Sequence of chain 1.C:
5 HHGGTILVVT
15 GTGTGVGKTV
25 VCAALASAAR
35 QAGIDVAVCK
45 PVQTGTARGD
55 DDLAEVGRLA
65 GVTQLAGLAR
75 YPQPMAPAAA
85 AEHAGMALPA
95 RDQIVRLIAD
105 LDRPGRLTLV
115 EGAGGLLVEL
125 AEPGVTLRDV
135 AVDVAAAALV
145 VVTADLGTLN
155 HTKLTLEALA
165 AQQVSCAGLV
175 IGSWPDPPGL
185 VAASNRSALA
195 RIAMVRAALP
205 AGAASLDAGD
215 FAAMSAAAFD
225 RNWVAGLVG

Sequence of chain 1.D:
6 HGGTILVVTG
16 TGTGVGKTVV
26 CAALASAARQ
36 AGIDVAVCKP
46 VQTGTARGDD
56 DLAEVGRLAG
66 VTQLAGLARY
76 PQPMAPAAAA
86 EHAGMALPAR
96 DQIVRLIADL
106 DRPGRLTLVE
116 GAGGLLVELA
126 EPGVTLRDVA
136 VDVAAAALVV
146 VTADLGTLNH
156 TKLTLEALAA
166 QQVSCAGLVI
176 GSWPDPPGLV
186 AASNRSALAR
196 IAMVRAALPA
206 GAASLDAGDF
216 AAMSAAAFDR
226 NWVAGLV

A protein and the small-molecule ligand that binds it are described below.
Small molecule (SMILES): O=C(O)Cc1ccc(C[C@@H]2CCC[C@H]2CC(=O)O)cc1

Binding-site contacts:
Ligand atom O15 contacts residue L5J1 of chain 1.M at 0.7 Å (h-bond).
Ligand atom C08 contacts residue THR18 of chain 1.D at 3.2 Å.
Ligand atom C01 contacts residue L5J1 of chain 1.M at 0.1 Å.
Ligand atom C07 contacts residue L5J1 of chain 1.M at 0.4 Å.
Ligand atom C05 contacts residue L5J1 of chain 1.M at 0.2 Å.
Ligand atom C09 contacts residue L5J1 of chain 1.M at 0.4 Å.
Ligand atom C11 contacts residue L5J1 of chain 1.M at 0.5 Å.
Ligand atom O15 contacts residue SO41 of chain 1.N at 3.2 Å (h-bond).
Ligand atom C06 contacts residue L5J1 of chain 1.M at 0.1 Å.
Ligand atom C08 contacts residue L5J1 of chain 1.M at 0.8 Å.
Ligand atom C13 contacts residue L5J1 of chain 1.M at 0.4 Å.
Ligand atom C14 contacts residue ARG52 of chain 1.D at 3.3 Å.
Ligand atom O19 contacts residue L5J1 of chain 1.M at 0.2 Å (h-bond).
Ligand atom O15 contacts residue GLY118 of chain 1.D at 3.2 Å (h-bond).
Ligand atom C08 contacts residue SO41 of chain 1.N at 3.3 Å.
Ligand atom O20 contacts residue THR152 of chain 1.C at 3.1 Å (h-bond).
Ligand atom O20 contacts residue L5J1 of chain 1.M at 0.2 Å (h-bond).
Ligand atom O15 contacts residue THR18 of chain 1.D at 2.8 Å (h-bond).
Ligand atom C18 contacts residue L5J1 of chain 1.M at 0.2 Å.
Ligand atom C12 contacts residue L5J1 of chain 1.M at 0.3 Å.
Ligand atom C02 contacts residue ALA80 of chain 1.D at 3.4 Å (hydrophobic).
Ligand atom O20 contacts residue LEU153 of chain 1.C at 2.9 Å (h-bond).
Ligand atom O16 contacts residue GLY118 of chain 1.D at 3.0 Å (h-bond).
Ligand atom C10 contacts residue THR18 of chain 1.D at 3.2 Å.
Ligand atom C03 contacts residue L5J1 of chain 1.M at 0.1 Å.
Ligand atom C17 contacts residue L5J1 of chain 1.M at 0.2 Å.
Ligand atom C09 contacts residue SO41 of chain 1.N at 3.0 Å.
Ligand atom C09 contacts residue THR18 of chain 1.D at 3.4 Å.
Ligand atom O19 contacts residue ASN154 of chain 1.C at 2.8 Å (h-bond).
Ligand atom C10 contacts residue L5J1 of chain 1.M at 0.9 Å.
Ligand atom O15 contacts residue GLY19 of chain 1.D at 3.3 Å (h-bond).
Ligand atom C01 contacts residue VAL122 of chain 1.D at 3.4 Å (hydrophobic).
Ligand atom C04 contacts residue L5J1 of chain 1.M at 0.2 Å.
Ligand atom C14 contacts residue L5J1 of chain 1.M at 0.4 Å.
Ligand atom C02 contacts residue L5J1 of chain 1.M at 0.1 Å.
Ligand atom O15 contacts residue LYS22 of chain 1.D at 2.7 Å (salt-bridge).
Ligand atom C01 contacts residue ALA80 of chain 1.D at 3.4 Å (hydrophobic).
Ligand atom O16 contacts residue LYS22 of chain 1.D at 3.4 Å (salt-bridge).
Ligand atom O20 contacts residue GLY151 of chain 1.C at 2.8 Å (h-bond).
Ligand atom O16 contacts residue L5J1 of chain 1.M at 0.3 Å (h-bond).